Binding-site contacts:
Ligand atom N3 contacts residue ASN254 of chain 3.A at 3.4 Å (h-bond).
Ligand atom C4 contacts residue ARG176 of chain 3.A at 3.9 Å.
Ligand atom O2 contacts residue ARG176 of chain 3.A at 2.9 Å (salt-bridge).
Ligand atom O2 contacts residue VAL227 of chain 3.A at 2.9 Å (h-bond).
Ligand atom OD1 contacts residue PHE159 of chain 3.A at 4.0 Å.
Ligand atom O6 contacts residue GLN228 of chain 3.A at 3.0 Å (h-bond).
Ligand atom OD1 contacts residue LEU170 of chain 3.A at 3.7 Å.
Ligand atom N5 contacts residue PHE159 of chain 3.A at 3.9 Å.
Ligand atom N1 contacts residue PHE159 of chain 3.A at 3.6 Å.
Ligand atom C2 contacts residue ASN254 of chain 3.A at 4.0 Å.
Ligand atom C6 contacts residue THR57 of chain 4.A at 4.0 Å.
Ligand atom C2 contacts residue ARG176 of chain 3.A at 3.6 Å.
Ligand atom O2 contacts residue GLN228 of chain 3.A at 3.8 Å.
Ligand atom OD2 contacts residue PHE159 of chain 3.A at 4.0 Å.
Ligand atom O6 contacts residue TYR8 of chain 4.A at 3.7 Å.
Ligand atom N1 contacts residue GLN228 of chain 3.A at 3.0 Å (h-bond).
Ligand atom C5 contacts residue PHE159 of chain 3.A at 3.5 Å (hydrophobic).
Ligand atom OD1 contacts residue ASP58 of chain 4.A at 3.7 Å.
Ligand atom C6 contacts residue GLN228 of chain 3.A at 3.8 Å.
Ligand atom N5 contacts residue THR57 of chain 4.A at 2.4 Å (h-bond).
Ligand atom OD1 contacts residue ALA56 of chain 4.A at 4.0 Å.
Ligand atom N4 contacts residue ARG176 of chain 3.A at 4.0 Å.
Ligand atom C4 contacts residue ASN254 of chain 3.A at 4.0 Å.
Ligand atom O2 contacts residue PHE159 of chain 3.A at 3.8 Å.
Ligand atom C5 contacts residue THR57 of chain 4.A at 3.7 Å.
Ligand atom C4 contacts residue PHE159 of chain 3.A at 3.4 Å (hydrophobic).
Ligand atom C2 contacts residue PHE159 of chain 3.A at 3.6 Å (hydrophobic).
Ligand atom N5 contacts residue ALA56 of chain 4.A at 3.3 Å.
Ligand atom N4 contacts residue PHE159 of chain 3.A at 3.6 Å.
Ligand atom C6 contacts residue PHE159 of chain 3.A at 3.5 Å (hydrophobic).
Ligand atom N3 contacts residue ARG176 of chain 3.A at 3.1 Å (salt-bridge).
Ligand atom OD2 contacts residue ARG176 of chain 3.A at 3.1 Å (salt-bridge).
Ligand atom N4 contacts residue THR57 of chain 4.A at 3.8 Å.
Ligand atom O6 contacts residue THR57 of chain 4.A at 3.6 Å.
Ligand atom N3 contacts residue PHE159 of chain 3.A at 3.8 Å.
Ligand atom C2 contacts residue GLN228 of chain 3.A at 3.9 Å.
Ligand atom O2 contacts residue SER226 of chain 3.A at 3.6 Å.
Ligand atom OD1 contacts residue THR57 of chain 4.A at 3.1 Å (h-bond).
Ligand atom O6 contacts residue ILE54 of chain 4.A at 3.5 Å.
Ligand atom OD2 contacts residue ASN254 of chain 3.A at 3.9 Å.

Sequence of chain 3.A:
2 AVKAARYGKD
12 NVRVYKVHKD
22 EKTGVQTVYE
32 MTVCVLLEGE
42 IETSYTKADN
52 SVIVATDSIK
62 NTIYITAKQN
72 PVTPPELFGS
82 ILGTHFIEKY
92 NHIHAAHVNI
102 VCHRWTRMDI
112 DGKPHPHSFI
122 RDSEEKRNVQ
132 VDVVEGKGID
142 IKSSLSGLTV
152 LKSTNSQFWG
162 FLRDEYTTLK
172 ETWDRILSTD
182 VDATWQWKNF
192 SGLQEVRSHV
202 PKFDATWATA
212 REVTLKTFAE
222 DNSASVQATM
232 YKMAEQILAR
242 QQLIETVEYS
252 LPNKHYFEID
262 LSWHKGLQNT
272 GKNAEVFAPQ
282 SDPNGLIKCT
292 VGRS

Sequence of chain 4.A:
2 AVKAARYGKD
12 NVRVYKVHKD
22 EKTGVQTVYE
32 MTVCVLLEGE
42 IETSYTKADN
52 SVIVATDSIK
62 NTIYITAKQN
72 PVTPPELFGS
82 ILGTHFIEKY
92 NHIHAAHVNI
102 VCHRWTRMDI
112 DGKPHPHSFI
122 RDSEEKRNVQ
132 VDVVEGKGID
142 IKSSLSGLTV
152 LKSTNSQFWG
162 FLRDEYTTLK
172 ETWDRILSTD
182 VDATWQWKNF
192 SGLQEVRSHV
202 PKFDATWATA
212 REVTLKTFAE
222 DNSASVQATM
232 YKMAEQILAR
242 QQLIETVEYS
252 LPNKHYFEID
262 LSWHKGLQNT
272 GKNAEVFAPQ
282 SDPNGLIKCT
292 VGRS

This small molecule binds to this protein.
Small molecule (SMILES): Nc1c([N+](=O)[O-])[nH]c(=O)[nH]c1=O